Sequence of chain 1.A:
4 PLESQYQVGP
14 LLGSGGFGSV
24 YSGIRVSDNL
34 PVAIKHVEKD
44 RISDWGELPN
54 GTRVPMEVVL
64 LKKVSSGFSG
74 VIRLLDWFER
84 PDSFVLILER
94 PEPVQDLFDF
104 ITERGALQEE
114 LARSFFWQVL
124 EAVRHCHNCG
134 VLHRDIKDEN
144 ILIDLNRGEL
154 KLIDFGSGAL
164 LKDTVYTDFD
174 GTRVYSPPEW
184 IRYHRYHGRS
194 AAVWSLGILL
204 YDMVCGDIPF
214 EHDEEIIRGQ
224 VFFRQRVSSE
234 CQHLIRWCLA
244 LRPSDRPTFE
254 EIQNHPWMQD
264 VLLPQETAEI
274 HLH

Binding-site contacts:
Ligand atom C1 contacts residue ILE156 of chain 1.A at 4.2 Å (hydrophobic).
Ligand atom N contacts residue LYS38 of chain 1.A at 3.5 Å (salt-bridge).
Ligand atom C2 contacts residue LEU15 of chain 1.A at 4.2 Å (hydrophobic).
Ligand atom C contacts residue ILE156 of chain 1.A at 3.6 Å (hydrophobic).
Ligand atom C8 contacts residue LEU91 of chain 1.A at 3.7 Å (hydrophobic).
Ligand atom N1 contacts residue LEU91 of chain 1.A at 4.1 Å.
Ligand atom C1 contacts residue VAL23 of chain 1.A at 4.1 Å (hydrophobic).
Ligand atom N1 contacts residue ASP157 of chain 1.A at 4.2 Å.
Ligand atom N contacts residue ASP157 of chain 1.A at 3.5 Å (salt-bridge).
Ligand atom N2 contacts residue ASP157 of chain 1.A at 3.4 Å (salt-bridge).
Ligand atom N1 contacts residue LYS38 of chain 1.A at 3.9 Å.
Ligand atom C3 contacts residue ALA36 of chain 1.A at 3.8 Å (hydrophobic).
Ligand atom CL contacts residue GLU92 of chain 1.A at 3.5 Å.
Ligand atom C4 contacts residue ALA36 of chain 1.A at 4.0 Å (hydrophobic).
Ligand atom N contacts residue LEU91 of chain 1.A at 4.0 Å.
Ligand atom C7 contacts residue ILE75 of chain 1.A at 3.9 Å (hydrophobic).
Ligand atom N contacts residue ILE156 of chain 1.A at 4.3 Å.
Ligand atom CL contacts residue ALA36 of chain 1.A at 3.6 Å.
Ligand atom N1 contacts residue ILE156 of chain 1.A at 4.2 Å.
Ligand atom CL1 contacts residue LEU15 of chain 1.A at 3.3 Å.
Ligand atom C6 contacts residue LEU91 of chain 1.A at 3.9 Å (hydrophobic).
Ligand atom CL contacts residue LEU145 of chain 1.A at 3.7 Å.
Ligand atom N2 contacts residue LEU91 of chain 1.A at 3.8 Å.
Ligand atom N2 contacts residue LEU64 of chain 1.A at 3.9 Å.
Ligand atom CL contacts residue ARG93 of chain 1.A at 3.7 Å.
Ligand atom C4 contacts residue ILE156 of chain 1.A at 4.1 Å (hydrophobic).
Ligand atom N2 contacts residue ILE156 of chain 1.A at 4.1 Å.
Ligand atom C7 contacts residue ILE156 of chain 1.A at 3.4 Å (hydrophobic).
Ligand atom C7 contacts residue ASP157 of chain 1.A at 4.1 Å.
Ligand atom C2 contacts residue LEU145 of chain 1.A at 3.9 Å (hydrophobic).
Ligand atom N contacts residue GLU60 of chain 1.A at 4.2 Å.
Ligand atom C contacts residue VAL23 of chain 1.A at 4.1 Å (hydrophobic).
Ligand atom CL contacts residue PRO94 of chain 1.A at 4.0 Å.
Ligand atom C8 contacts residue ASP157 of chain 1.A at 3.4 Å.
Ligand atom C7 contacts residue LEU91 of chain 1.A at 3.7 Å (hydrophobic).
Ligand atom C8 contacts residue ILE156 of chain 1.A at 3.8 Å (hydrophobic).
Ligand atom C6 contacts residue ILE156 of chain 1.A at 3.7 Å (hydrophobic).
Ligand atom C5 contacts residue ILE156 of chain 1.A at 4.0 Å (hydrophobic).
Ligand atom C4 contacts residue LEU145 of chain 1.A at 3.9 Å (hydrophobic).
Ligand atom C3 contacts residue LEU145 of chain 1.A at 3.6 Å (hydrophobic).

A small-molecule ligand and the protein it binds are described below.
Small molecule (SMILES): Nc1cc(-c2ccc(Cl)c(Cl)c2)[nH]n1